Sequence of chain 1.A:
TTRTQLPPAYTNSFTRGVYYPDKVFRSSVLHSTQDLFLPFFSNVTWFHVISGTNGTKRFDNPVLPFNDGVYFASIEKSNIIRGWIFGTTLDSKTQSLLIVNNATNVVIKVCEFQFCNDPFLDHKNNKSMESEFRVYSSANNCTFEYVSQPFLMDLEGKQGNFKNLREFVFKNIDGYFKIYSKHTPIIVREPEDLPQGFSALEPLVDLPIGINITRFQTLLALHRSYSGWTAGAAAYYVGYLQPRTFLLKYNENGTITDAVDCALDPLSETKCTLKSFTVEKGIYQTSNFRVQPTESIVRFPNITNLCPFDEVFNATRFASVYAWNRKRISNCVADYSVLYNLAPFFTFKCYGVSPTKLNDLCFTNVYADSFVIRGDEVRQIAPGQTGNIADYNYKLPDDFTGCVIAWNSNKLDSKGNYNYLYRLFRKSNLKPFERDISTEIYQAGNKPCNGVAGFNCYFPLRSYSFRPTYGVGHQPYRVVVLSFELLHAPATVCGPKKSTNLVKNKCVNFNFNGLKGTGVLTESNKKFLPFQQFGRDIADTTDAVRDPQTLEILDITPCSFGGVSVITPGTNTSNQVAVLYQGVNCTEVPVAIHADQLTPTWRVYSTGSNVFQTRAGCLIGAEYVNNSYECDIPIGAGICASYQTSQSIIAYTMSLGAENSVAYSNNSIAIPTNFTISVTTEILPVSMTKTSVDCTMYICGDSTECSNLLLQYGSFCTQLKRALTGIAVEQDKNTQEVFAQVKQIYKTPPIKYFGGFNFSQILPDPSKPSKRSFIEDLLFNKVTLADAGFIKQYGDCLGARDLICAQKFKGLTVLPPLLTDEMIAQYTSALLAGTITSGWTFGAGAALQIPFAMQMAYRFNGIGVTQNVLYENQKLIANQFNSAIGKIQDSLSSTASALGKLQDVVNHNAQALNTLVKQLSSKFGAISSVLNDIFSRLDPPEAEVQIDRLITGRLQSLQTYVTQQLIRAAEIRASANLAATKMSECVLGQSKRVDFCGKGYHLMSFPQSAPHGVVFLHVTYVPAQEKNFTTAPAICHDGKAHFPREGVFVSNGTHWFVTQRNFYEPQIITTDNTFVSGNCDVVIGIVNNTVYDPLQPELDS

Binding-site contacts:
Ligand atom O7 contacts residue ASN135 of chain 1.A at 4.4 Å.
Ligand atom C7 contacts residue CYS134 of chain 1.A at 3.6 Å (hydrophobic).
Ligand atom O6 contacts residue THR19 of chain 1.A at 4.0 Å.
Ligand atom C1 contacts residue CYS134 of chain 1.A at 4.5 Å (hydrophobic).
Ligand atom C5 contacts residue ASN135 of chain 1.A at 3.6 Å.
Ligand atom N2 contacts residue ASN135 of chain 1.A at 3.2 Å (h-bond).
Ligand atom O3 contacts residue ASN135 of chain 1.A at 3.9 Å.
Ligand atom N2 contacts residue CYS134 of chain 1.A at 3.8 Å.
Ligand atom C6 contacts residue THR19 of chain 1.A at 4.3 Å.
Ligand atom O7 contacts residue ARG153 of chain 1.A at 3.9 Å.
Ligand atom C7 contacts residue ASN135 of chain 1.A at 4.2 Å.
Ligand atom O3 contacts residue CYS134 of chain 1.A at 4.4 Å.
Ligand atom C2 contacts residue CYS134 of chain 1.A at 3.6 Å (hydrophobic).
Ligand atom C8 contacts residue ASN135 of chain 1.A at 3.8 Å.
Ligand atom C4 contacts residue ASN135 of chain 1.A at 4.2 Å.
Ligand atom O6 contacts residue ASN135 of chain 1.A at 4.5 Å.
Ligand atom O5 contacts residue ASN135 of chain 1.A at 2.4 Å (h-bond).
Ligand atom O7 contacts residue CYS134 of chain 1.A at 3.1 Å (h-bond).
Ligand atom C1 contacts residue ASN135 of chain 1.A at 1.4 Å.
Ligand atom C3 contacts residue ASN135 of chain 1.A at 3.8 Å.
Ligand atom C3 contacts residue CYS134 of chain 1.A at 4.5 Å (hydrophobic).
Ligand atom C2 contacts residue ASN135 of chain 1.A at 2.5 Å.

A protein and the small-molecule ligand that binds it are described below.
Small molecule (SMILES): CC(=O)N[C@H]1[C@H](O[C@H]2[C@H](O)[C@@H](NC(C)=O)CO[C@@H]2CO)O[C@H](CO)[C@@H](O[C@@H]2O[C@H](CO)[C@@H](O)[C@H](O)[C@@H]2O)[C@@H]1O